This small molecule binds to this protein.
Small molecule (SMILES): [H]/N=C(/N)c1cc2cccc(OC)c2s1

Sequence of chain 1.A:
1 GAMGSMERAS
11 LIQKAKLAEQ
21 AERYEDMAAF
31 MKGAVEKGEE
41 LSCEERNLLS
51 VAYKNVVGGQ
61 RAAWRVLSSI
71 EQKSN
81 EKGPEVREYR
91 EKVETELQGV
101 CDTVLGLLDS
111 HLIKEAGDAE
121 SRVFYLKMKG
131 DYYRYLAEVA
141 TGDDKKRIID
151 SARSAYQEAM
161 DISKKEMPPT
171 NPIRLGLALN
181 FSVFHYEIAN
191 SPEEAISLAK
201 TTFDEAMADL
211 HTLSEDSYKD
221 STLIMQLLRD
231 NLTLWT

Binding-site contacts:
Ligand atom N13 contacts residue GLU19 of chain 1.A at 2.9 Å (salt-bridge).
Ligand atom C08 contacts residue ASN47 of chain 1.A at 3.6 Å.
Ligand atom C01 contacts residue GLU44 of chain 1.A at 3.8 Å.
Ligand atom S09 contacts residue GLU44 of chain 1.A at 4.2 Å.
Ligand atom C03 contacts residue GLU44 of chain 1.A at 4.5 Å.
Ligand atom C06 contacts residue ASN47 of chain 1.A at 3.3 Å.
Ligand atom C04 contacts residue ASN47 of chain 1.A at 3.6 Å.
Ligand atom C01 contacts residue CYS43 of chain 1.A at 3.4 Å (hydrophobic).
Ligand atom O02 contacts residue ASN47 of chain 1.A at 4.3 Å.
Ligand atom O02 contacts residue GLU44 of chain 1.A at 3.6 Å.
Ligand atom C11 contacts residue ASN47 of chain 1.A at 3.9 Å.
Ligand atom C03 contacts residue ASN47 of chain 1.A at 3.8 Å.
Ligand atom N13 contacts residue LEU48 of chain 1.A at 3.4 Å.
Ligand atom N14 contacts residue GLU19 of chain 1.A at 2.9 Å (salt-bridge).
Ligand atom C04 contacts residue CYS43 of chain 1.A at 4.5 Å (hydrophobic).
Ligand atom C05 contacts residue ASN47 of chain 1.A at 3.4 Å.
Ligand atom C07 contacts residue ASN47 of chain 1.A at 3.6 Å.
Ligand atom C12 contacts residue GLU19 of chain 1.A at 3.6 Å.
Ligand atom C12 contacts residue LEU48 of chain 1.A at 4.3 Å (hydrophobic).
Ligand atom S09 contacts residue ASN47 of chain 1.A at 4.0 Å.
Ligand atom C10 contacts residue ASN47 of chain 1.A at 4.2 Å.
Ligand atom O02 contacts residue CYS43 of chain 1.A at 4.4 Å.
Ligand atom N14 contacts residue VAL51 of chain 1.A at 3.7 Å.